A small-molecule ligand and the protein it binds are described below.
Small molecule (SMILES): CC(C)C[C@H](NC(=O)[C@@H](NC(=O)[C@@H]1CCCN1C(=O)[C@H](Cc1ccccc1)NC(=O)[C@H](Cc1ccccc1)NC(=O)CNC(=O)[C@H](CC1=c2ccccc2=NC1)NC(=O)[C@H](CC(C)C)NC(=O)[C@H](C)N)C(C)C)C(=O)O

Binding-site contacts:
Ligand atom O contacts residue HIS70 of chain 1.D at 3.4 Å (h-bond).
Ligand atom CD2 contacts residue TYR99 of chain 1.D at 3.3 Å (hydrophobic).
Ligand atom N contacts residue ASP77 of chain 1.D at 2.9 Å (salt-bridge).
Ligand atom CB contacts residue GLU63 of chain 1.D at 3.4 Å.
Ligand atom O contacts residue THR80 of chain 1.D at 3.3 Å.
Ligand atom CZ contacts residue ARG65 of chain 1.D at 3.1 Å.
Ligand atom O contacts residue TRP147 of chain 1.D at 3.0 Å (h-bond).
Ligand atom N contacts residue TYR99 of chain 1.D at 3.0 Å (h-bond).
Ligand atom CE2 contacts residue GLN155 of chain 1.D at 3.4 Å.
Ligand atom O contacts residue LYS66 of chain 1.D at 2.9 Å (salt-bridge).
Ligand atom CZ contacts residue ALA69 of chain 1.D at 3.5 Å (hydrophobic).
Ligand atom CD1 contacts residue GLN155 of chain 1.D at 3.4 Å.
Ligand atom N contacts residue TYR7 of chain 1.D at 3.5 Å (h-bond).
Ligand atom O contacts residue TYR159 of chain 1.D at 2.7 Å (h-bond).
Ligand atom CA contacts residue GLU63 of chain 1.D at 3.5 Å.
Ligand atom CE2 contacts residue ALA69 of chain 1.D at 3.5 Å (hydrophobic).
Ligand atom N contacts residue TYR7 of chain 1.D at 2.9 Å (h-bond).
Ligand atom CB contacts residue TRP167 of chain 1.D at 3.4 Å (hydrophobic).
Ligand atom O contacts residue LYS146 of chain 1.D at 3.4 Å (salt-bridge).
Ligand atom N contacts residue TYR171 of chain 1.D at 2.5 Å (h-bond).
Ligand atom CE1 contacts residue HIS70 of chain 1.D at 3.5 Å.
Ligand atom CD1 contacts residue HIS70 of chain 1.D at 3.3 Å.
Ligand atom CZ3 contacts residue ARG97 of chain 1.D at 3.3 Å.
Ligand atom CB contacts residue TYR99 of chain 1.D at 3.4 Å (hydrophobic).
Ligand atom CD1 contacts residue MET45 of chain 1.D at 3.5 Å (hydrophobic).
Ligand atom CA contacts residue TYR171 of chain 1.D at 3.3 Å (hydrophobic).
Ligand atom CD2 contacts residue TYR7 of chain 1.D at 3.4 Å (hydrophobic).
Ligand atom C contacts residue TYR7 of chain 1.D at 3.2 Å (hydrophobic).
Ligand atom OXT contacts residue TYR84 of chain 1.D at 2.9 Å (h-bond).
Ligand atom N contacts residue GLU63 of chain 1.D at 3.0 Å (salt-bridge).
Ligand atom CA contacts residue TYR7 of chain 1.D at 3.1 Å (hydrophobic).
Ligand atom CG contacts residue GLN155 of chain 1.D at 3.2 Å.
Ligand atom CE1 contacts residue LYS66 of chain 1.D at 3.5 Å.
Ligand atom OXT contacts residue LYS146 of chain 1.D at 3.3 Å (salt-bridge).
Ligand atom OXT contacts residue THR143 of chain 1.D at 3.0 Å (h-bond).
Ligand atom CE3 contacts residue ARG97 of chain 1.D at 3.2 Å.
Ligand atom CD1 contacts residue VAL67 of chain 1.D at 3.5 Å (hydrophobic).
Ligand atom CD2 contacts residue GLN155 of chain 1.D at 3.1 Å.
Ligand atom CE2 contacts residue ARG65 of chain 1.D at 3.5 Å.
Ligand atom O contacts residue THR73 of chain 1.D at 2.9 Å.

Sequence of chain 1.D:
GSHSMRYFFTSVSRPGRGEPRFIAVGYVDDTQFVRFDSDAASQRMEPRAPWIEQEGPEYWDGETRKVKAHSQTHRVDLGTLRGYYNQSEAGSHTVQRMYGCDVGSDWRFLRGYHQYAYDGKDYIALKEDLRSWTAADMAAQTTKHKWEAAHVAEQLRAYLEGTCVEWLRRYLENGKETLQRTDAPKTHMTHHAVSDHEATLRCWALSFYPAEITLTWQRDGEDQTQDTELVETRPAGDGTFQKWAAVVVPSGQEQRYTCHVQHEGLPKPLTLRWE